Binding-site contacts:
Ligand atom C1 contacts residue ASN1114 of chain 1.A at 1.4 Å.
Ligand atom C3 contacts residue ASN1114 of chain 1.A at 3.8 Å.
Ligand atom O7 contacts residue ASN1114 of chain 1.A at 4.2 Å.
Ligand atom C4 contacts residue ASN1114 of chain 1.A at 4.2 Å.
Ligand atom C7 contacts residue ASN1114 of chain 1.A at 3.8 Å.
Ligand atom C2 contacts residue ASN1114 of chain 1.A at 2.5 Å.
Ligand atom N2 contacts residue ASN1114 of chain 1.A at 2.9 Å (h-bond).
Ligand atom O5 contacts residue ASN1114 of chain 1.A at 2.4 Å (h-bond).
Ligand atom C5 contacts residue ASN1114 of chain 1.A at 3.7 Å.

The protein below binds the small molecule below.
Small molecule (SMILES): CC(=O)N[C@@H]1[C@@H](O)[C@H](O)[C@@H](CO)O[C@H]1O

Sequence of chain 1.A:
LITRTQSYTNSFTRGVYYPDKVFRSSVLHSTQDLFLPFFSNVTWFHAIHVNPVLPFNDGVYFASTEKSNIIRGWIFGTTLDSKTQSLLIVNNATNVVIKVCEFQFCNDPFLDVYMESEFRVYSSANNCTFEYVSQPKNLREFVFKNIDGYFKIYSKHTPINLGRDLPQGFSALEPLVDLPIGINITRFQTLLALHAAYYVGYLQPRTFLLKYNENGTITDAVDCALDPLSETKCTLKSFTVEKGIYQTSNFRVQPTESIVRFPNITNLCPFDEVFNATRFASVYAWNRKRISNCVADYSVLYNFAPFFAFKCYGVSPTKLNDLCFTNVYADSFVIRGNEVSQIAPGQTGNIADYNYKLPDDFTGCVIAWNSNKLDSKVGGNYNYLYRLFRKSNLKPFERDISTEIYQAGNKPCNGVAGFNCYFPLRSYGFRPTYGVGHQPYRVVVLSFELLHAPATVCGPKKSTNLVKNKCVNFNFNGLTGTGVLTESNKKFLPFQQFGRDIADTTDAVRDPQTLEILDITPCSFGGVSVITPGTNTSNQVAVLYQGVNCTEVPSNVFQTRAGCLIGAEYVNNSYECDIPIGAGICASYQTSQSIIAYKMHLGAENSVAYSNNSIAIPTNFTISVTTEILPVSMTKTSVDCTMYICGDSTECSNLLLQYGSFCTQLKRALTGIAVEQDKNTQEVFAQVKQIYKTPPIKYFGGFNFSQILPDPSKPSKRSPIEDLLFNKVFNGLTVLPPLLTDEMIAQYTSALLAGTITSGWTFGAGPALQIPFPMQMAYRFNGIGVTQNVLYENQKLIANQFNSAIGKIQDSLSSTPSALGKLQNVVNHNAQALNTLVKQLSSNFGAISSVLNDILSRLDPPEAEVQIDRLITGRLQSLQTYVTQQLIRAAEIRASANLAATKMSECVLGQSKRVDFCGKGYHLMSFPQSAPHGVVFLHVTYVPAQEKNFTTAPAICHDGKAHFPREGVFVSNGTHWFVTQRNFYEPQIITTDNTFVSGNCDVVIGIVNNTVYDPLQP